Binding-site contacts:
Ligand atom C5 contacts residue ASN91 of chain 1.E at 3.7 Å.
Ligand atom C1 contacts residue ASN91 of chain 1.E at 1.4 Å.
Ligand atom N2 contacts residue ASN91 of chain 1.E at 3.0 Å (h-bond).
Ligand atom O5 contacts residue ASN91 of chain 1.E at 2.4 Å (h-bond).
Ligand atom C7 contacts residue ASN91 of chain 1.E at 3.5 Å.
Ligand atom C7 contacts residue GLY90 of chain 1.E at 3.9 Å.
Ligand atom C4 contacts residue ASN91 of chain 1.E at 4.3 Å.
Ligand atom C3 contacts residue ASN91 of chain 1.E at 3.8 Å.
Ligand atom C2 contacts residue ASN91 of chain 1.E at 2.4 Å.
Ligand atom C8 contacts residue GLY90 of chain 1.E at 3.9 Å.
Ligand atom O7 contacts residue ASN91 of chain 1.E at 3.7 Å.
Ligand atom O7 contacts residue GLY90 of chain 1.E at 3.8 Å.

Sequence of chain 1.E:
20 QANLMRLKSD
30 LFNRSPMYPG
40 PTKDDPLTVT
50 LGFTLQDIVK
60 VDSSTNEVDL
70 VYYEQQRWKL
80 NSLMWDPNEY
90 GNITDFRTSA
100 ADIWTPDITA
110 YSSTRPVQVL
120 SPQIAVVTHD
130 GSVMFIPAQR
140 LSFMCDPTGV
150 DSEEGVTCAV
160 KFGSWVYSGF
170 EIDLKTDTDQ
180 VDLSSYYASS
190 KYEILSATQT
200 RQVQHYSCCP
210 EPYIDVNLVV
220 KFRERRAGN

This protein binds this small molecule.
Small molecule (SMILES): CC(=O)N[C@@H]1[C@@H](O)[C@H](O)[C@@H](CO)O[C@H]1O